Sequence of chain 1.G:
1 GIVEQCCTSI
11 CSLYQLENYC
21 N

Sequence of chain 1.H:
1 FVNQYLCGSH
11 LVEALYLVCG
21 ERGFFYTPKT

Binding-site contacts:
Ligand atom O1 contacts residue LEU17 of chain 1.B at 3.6 Å.
Ligand atom C5 contacts residue CYS7 of chain 1.H at 4.0 Å (hydrophobic).
Ligand atom C1 contacts residue TYR5 of chain 1.D at 3.8 Å (hydrophobic).
Ligand atom C5 contacts residue LEU6 of chain 1.D at 3.8 Å (hydrophobic).
Ligand atom O3 contacts residue CYS6 of chain 1.G at 2.8 Å (h-bond).
Ligand atom C2 contacts residue LEU11 of chain 1.H at 4.2 Å (hydrophobic).
Ligand atom C6 contacts residue HIS10 of chain 1.H at 3.9 Å.
Ligand atom C2 contacts residue TYR5 of chain 1.D at 3.9 Å (hydrophobic).
Ligand atom C3 contacts residue TYR5 of chain 1.D at 4.4 Å (hydrophobic).
Ligand atom O3 contacts residue SER9 of chain 1.G at 3.4 Å (h-bond).
Ligand atom C2 contacts residue CYS11 of chain 1.G at 3.7 Å (hydrophobic).
Ligand atom C1 contacts residue ALA14 of chain 1.H at 4.3 Å (hydrophobic).
Ligand atom C6 contacts residue TYR5 of chain 1.D at 4.3 Å (hydrophobic).
Ligand atom O3 contacts residue CYS11 of chain 1.G at 2.9 Å (h-bond).
Ligand atom C5 contacts residue LEU11 of chain 1.H at 3.8 Å (hydrophobic).
Ligand atom C4 contacts residue CYS6 of chain 1.G at 3.5 Å (hydrophobic).
Ligand atom O1 contacts residue ALA14 of chain 1.H at 3.4 Å.
Ligand atom C1 contacts residue LEU11 of chain 1.H at 4.3 Å (hydrophobic).
Ligand atom C3 contacts residue CYS11 of chain 1.G at 4.0 Å (hydrophobic).
Ligand atom C4 contacts residue CYS7 of chain 1.H at 4.0 Å (hydrophobic).
Ligand atom C6 contacts residue LEU6 of chain 1.D at 4.4 Å (hydrophobic).
Ligand atom O1 contacts residue LEU16 of chain 1.G at 4.0 Å.
Ligand atom O3 contacts residue ILE10 of chain 1.G at 3.6 Å.
Ligand atom C6 contacts residue LEU11 of chain 1.H at 3.9 Å (hydrophobic).
Ligand atom C3 contacts residue CYS6 of chain 1.G at 3.5 Å (hydrophobic).
Ligand atom C3 contacts residue LEU11 of chain 1.H at 3.9 Å (hydrophobic).
Ligand atom C5 contacts residue HIS10 of chain 1.H at 3.9 Å.
Ligand atom O1 contacts residue TYR5 of chain 1.D at 3.9 Å.
Ligand atom C4 contacts residue LEU11 of chain 1.H at 3.7 Å (hydrophobic).
Ligand atom C4 contacts residue LEU6 of chain 1.D at 4.4 Å (hydrophobic).

Sequence of chain 1.B:
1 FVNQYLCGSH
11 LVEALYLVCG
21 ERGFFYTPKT

Sequence of chain 1.D:
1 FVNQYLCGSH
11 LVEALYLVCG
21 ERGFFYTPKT

A protein and the small-molecule ligand that binds it are described below.
Small molecule (SMILES): Oc1cccc(O)c1